Binding-site contacts:
Ligand atom N9 contacts residue DGT1 of chain 1.I at 3.6 Å (h-bond).
Ligand atom C2 contacts residue DGT1 of chain 1.I at 4.0 Å.
Ligand atom C2' contacts residue DGT1 of chain 1.I at 3.3 Å.
Ligand atom OP1 contacts residue ASP104 of chain 1.A at 4.5 Å.
Ligand atom C5' contacts residue DGT1 of chain 1.I at 3.5 Å.
Ligand atom C6 contacts residue DGT1 of chain 1.I at 3.5 Å.
Ligand atom N7 contacts residue DGT1 of chain 1.I at 3.4 Å (h-bond).
Ligand atom N6 contacts residue DGT1 of chain 1.I at 4.1 Å.
Ligand atom OP1 contacts residue DGT1 of chain 1.I at 4.3 Å.
Ligand atom OP1 contacts residue GLN102 of chain 1.A at 3.9 Å.
Ligand atom C1' contacts residue DGT1 of chain 1.I at 4.2 Å.
Ligand atom C4 contacts residue DGT1 of chain 1.I at 3.2 Å.
Ligand atom C3' contacts residue DGT1 of chain 1.I at 3.1 Å.
Ligand atom C5 contacts residue DGT1 of chain 1.I at 3.1 Å.
Ligand atom N1 contacts residue DGT1 of chain 1.I at 3.9 Å.
Ligand atom O2 contacts residue LYS89 of chain 1.A at 4.3 Å.
Ligand atom C4' contacts residue DGT1 of chain 1.I at 3.7 Å.
Ligand atom O5' contacts residue DGT1 of chain 1.I at 4.5 Å.
Ligand atom N3 contacts residue DGT1 of chain 1.I at 3.7 Å.
Ligand atom C8 contacts residue DGT1 of chain 1.I at 3.7 Å.

Sequence of chain 1.A:
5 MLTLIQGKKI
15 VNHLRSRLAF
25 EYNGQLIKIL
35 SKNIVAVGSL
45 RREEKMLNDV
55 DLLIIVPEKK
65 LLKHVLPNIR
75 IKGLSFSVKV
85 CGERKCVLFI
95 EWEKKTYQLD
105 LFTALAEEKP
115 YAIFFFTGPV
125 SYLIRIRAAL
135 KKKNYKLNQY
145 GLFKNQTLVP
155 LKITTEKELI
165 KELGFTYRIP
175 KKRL

This protein binds this small molecule.
Small molecule (SMILES): Cc1cn([C@H]2C[C@H](O[P](=O)(O)OC[C@H]3O[C@@H](n4cnc5c(N)ncnc54)C[C@@H]3O[P](=O)(O)OC[C@H]3O[C@@H](n4ccc(N)nc4=O)C[C@@H]3O[P](=O)(O)OC[C@@H]3CC[C@H](n4cnc5c(N)ncnc54)O3)[C@@H](CO[P](=O)(O)O[C@H]3C[C@H](n4cnc5c(=O)nc(N)[nH]c54)O[C@@H]3CO[P](=O)(O)O[C@H]3C[C@H](n4cnc5c(N)ncnc54)O[C@@H]3CO[P](=O)(O)O[C@H]3C[C@H](n4cnc5c(=O)nc(N)[nH]c54)O[C@@H]3CO[P](=O)(O)O[C@H]3C[C@H](n4cc(C)c(=O)[nH]c4=O)O[C@@H]3CO[P](=O)(O)O[C@H]3C[C@H](n4cnc5c(=O)nc(N)[nH]c54)O[C@@H]3CO)O2)c(=O)[nH]c1=O